Sequence of chain 1.A:
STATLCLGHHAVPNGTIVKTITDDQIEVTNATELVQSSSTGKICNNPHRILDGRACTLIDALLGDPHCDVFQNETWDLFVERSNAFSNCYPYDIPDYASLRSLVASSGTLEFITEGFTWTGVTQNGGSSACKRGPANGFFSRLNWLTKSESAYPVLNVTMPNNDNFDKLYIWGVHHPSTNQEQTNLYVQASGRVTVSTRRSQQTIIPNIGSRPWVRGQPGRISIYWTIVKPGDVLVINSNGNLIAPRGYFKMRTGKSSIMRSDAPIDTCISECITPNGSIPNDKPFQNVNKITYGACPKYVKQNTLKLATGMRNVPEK

Sequence of chain 1.E:
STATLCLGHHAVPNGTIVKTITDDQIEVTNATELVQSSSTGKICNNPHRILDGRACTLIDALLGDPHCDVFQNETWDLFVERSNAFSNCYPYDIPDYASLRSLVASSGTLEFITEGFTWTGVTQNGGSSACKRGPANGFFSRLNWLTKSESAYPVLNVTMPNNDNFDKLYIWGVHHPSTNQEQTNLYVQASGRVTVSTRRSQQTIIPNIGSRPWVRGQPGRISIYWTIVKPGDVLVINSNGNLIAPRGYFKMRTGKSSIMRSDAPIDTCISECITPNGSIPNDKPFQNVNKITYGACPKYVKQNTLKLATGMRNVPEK

Binding-site contacts:
Ligand atom C2 contacts residue TRP222 of chain 1.E at 4.3 Å (hydrophobic).
Ligand atom C7 contacts residue SER219 of chain 1.E at 3.7 Å.
Ligand atom C1 contacts residue TRP222 of chain 1.E at 3.9 Å (hydrophobic).
Ligand atom C3 contacts residue ASN165 of chain 1.A at 3.8 Å.
Ligand atom C4 contacts residue ASN165 of chain 1.A at 4.2 Å.
Ligand atom O7 contacts residue ASN165 of chain 1.A at 4.0 Å.
Ligand atom C6 contacts residue THR167 of chain 1.A at 2.7 Å.
Ligand atom C3 contacts residue SER219 of chain 1.E at 4.2 Å.
Ligand atom C8 contacts residue PRO221 of chain 1.E at 4.4 Å (hydrophobic).
Ligand atom O7 contacts residue TRP222 of chain 1.E at 2.9 Å (h-bond).
Ligand atom O5 contacts residue TRP222 of chain 1.E at 3.6 Å (h-bond).
Ligand atom O4 contacts residue TRP222 of chain 1.E at 3.9 Å.
Ligand atom C8 contacts residue TRP222 of chain 1.E at 4.3 Å (hydrophobic).
Ligand atom C5 contacts residue ASN165 of chain 1.A at 3.7 Å.
Ligand atom C3 contacts residue TRP222 of chain 1.E at 4.2 Å (hydrophobic).
Ligand atom N2 contacts residue ASN165 of chain 1.A at 2.8 Å (h-bond).
Ligand atom C2 contacts residue TRP222 of chain 1.E at 3.8 Å (hydrophobic).
Ligand atom C2 contacts residue ASN165 of chain 1.A at 2.4 Å.
Ligand atom C5 contacts residue TRP222 of chain 1.E at 4.2 Å (hydrophobic).
Ligand atom C1 contacts residue ASN165 of chain 1.A at 1.4 Å.
Ligand atom C6 contacts residue TRP222 of chain 1.E at 3.9 Å (hydrophobic).
Ligand atom C8 contacts residue ARG207 of chain 1.A at 4.0 Å.
Ligand atom O3 contacts residue TRP222 of chain 1.E at 4.2 Å.
Ligand atom O7 contacts residue PRO221 of chain 1.E at 3.3 Å.
Ligand atom C2 contacts residue SER219 of chain 1.E at 4.1 Å.
Ligand atom C4 contacts residue TRP222 of chain 1.E at 3.8 Å (hydrophobic).
Ligand atom O7 contacts residue ARG220 of chain 1.E at 4.5 Å.
Ligand atom C7 contacts residue PRO221 of chain 1.E at 4.2 Å (hydrophobic).
Ligand atom C8 contacts residue VAL242 of chain 1.A at 4.2 Å (hydrophobic).
Ligand atom C3 contacts residue TRP222 of chain 1.E at 4.5 Å (hydrophobic).
Ligand atom C1 contacts residue TRP222 of chain 1.E at 4.0 Å (hydrophobic).
Ligand atom O5 contacts residue ASN165 of chain 1.A at 2.4 Å (h-bond).
Ligand atom C5 contacts residue THR167 of chain 1.A at 3.6 Å.
Ligand atom O6 contacts residue THR167 of chain 1.A at 3.3 Å (h-bond).
Ligand atom N2 contacts residue SER219 of chain 1.E at 3.1 Å (h-bond).
Ligand atom C8 contacts residue SER219 of chain 1.E at 3.6 Å.
Ligand atom O5 contacts residue THR167 of chain 1.A at 3.5 Å (h-bond).
Ligand atom C7 contacts residue ASN165 of chain 1.A at 3.8 Å.
Ligand atom C1 contacts residue SER219 of chain 1.E at 4.2 Å.
Ligand atom C7 contacts residue TRP222 of chain 1.E at 3.8 Å (hydrophobic).

The small molecule below binds the protein below.
Small molecule (SMILES): CC(=O)N[C@H]1[C@H](O[C@H]2[C@H](O)[C@@H](NC(C)=O)CO[C@@H]2CO)O[C@H](CO)[C@@H](O[C@@H]2O[C@H](CO)[C@@H](O)[C@H](O[C@H]3O[C@H](CO)[C@@H](O)[C@H](O)[C@@H]3O)[C@@H]2O)[C@@H]1O